Binding-site contacts:
Ligand atom N1 contacts residue VAL162 of chain 1.A at 3.7 Å.
Ligand atom O2B contacts residue ALA16 of chain 1.A at 3.3 Å (h-bond).
Ligand atom O1A contacts residue GLY17 of chain 1.A at 3.2 Å.
Ligand atom O1B contacts residue SER14 of chain 1.A at 3.7 Å.
Ligand atom C3' contacts residue THR20 of chain 1.A at 3.7 Å.
Ligand atom C2 contacts residue GLY17 of chain 1.A at 3.4 Å.
Ligand atom N7 contacts residue ARG121 of chain 1.A at 3.5 Å (salt-bridge).
Ligand atom N3 contacts residue GLY17 of chain 1.A at 3.6 Å.
Ligand atom N6 contacts residue ASP161 of chain 1.A at 3.4 Å.
Ligand atom O4' contacts residue ARG121 of chain 1.A at 3.2 Å.
Ligand atom C5' contacts residue GLY15 of chain 1.A at 3.7 Å.
Ligand atom C6 contacts residue THR157 of chain 1.A at 3.7 Å.
Ligand atom O1A contacts residue LYS18 of chain 1.A at 3.7 Å.
Ligand atom O3A contacts residue GLY17 of chain 1.A at 3.4 Å (h-bond).
Ligand atom PA contacts residue THR20 of chain 1.A at 3.4 Å.
Ligand atom O3B contacts residue LYS18 of chain 1.A at 3.5 Å (salt-bridge).
Ligand atom N6 contacts residue VAL162 of chain 1.A at 3.4 Å (h-bond).
Ligand atom N9 contacts residue ARG121 of chain 1.A at 3.7 Å.
Ligand atom N1 contacts residue THR157 of chain 1.A at 3.7 Å.
Ligand atom O2B contacts residue LEU13 of chain 1.A at 3.6 Å (h-bond).
Ligand atom N7 contacts residue THR157 of chain 1.A at 3.5 Å (h-bond).
Ligand atom N6 contacts residue CYS160 of chain 1.A at 2.8 Å (h-bond).
Ligand atom C6 contacts residue VAL162 of chain 1.A at 3.6 Å (hydrophobic).
Ligand atom O5' contacts residue THR20 of chain 1.A at 3.6 Å.
Ligand atom N3 contacts residue THR20 of chain 1.A at 3.5 Å.
Ligand atom PB contacts residue GLY15 of chain 1.A at 3.5 Å.
Ligand atom N6 contacts residue THR157 of chain 1.A at 3.5 Å (h-bond).
Ligand atom C8 contacts residue ARG121 of chain 1.A at 3.4 Å.
Ligand atom C5' contacts residue THR20 of chain 1.A at 3.6 Å.
Ligand atom O1B contacts residue GLY15 of chain 1.A at 2.7 Å (h-bond).
Ligand atom O3B contacts residue THR19 of chain 1.A at 2.8 Å (h-bond).
Ligand atom C5' contacts residue GLY17 of chain 1.A at 3.6 Å.
Ligand atom O1A contacts residue THR20 of chain 1.A at 2.4 Å (h-bond).
Ligand atom C2 contacts residue THR20 of chain 1.A at 3.6 Å.
Ligand atom PB contacts residue LYS18 of chain 1.A at 3.6 Å.
Ligand atom O2B contacts residue LYS18 of chain 1.A at 2.9 Å (salt-bridge).
Ligand atom O2B contacts residue GLY15 of chain 1.A at 3.6 Å (h-bond).
Ligand atom O3A contacts residue GLY15 of chain 1.A at 3.3 Å.
Ligand atom O2B contacts residue GLY17 of chain 1.A at 3.1 Å (h-bond).
Ligand atom O1A contacts residue THR19 of chain 1.A at 3.4 Å (h-bond).

Sequence of chain 1.A:
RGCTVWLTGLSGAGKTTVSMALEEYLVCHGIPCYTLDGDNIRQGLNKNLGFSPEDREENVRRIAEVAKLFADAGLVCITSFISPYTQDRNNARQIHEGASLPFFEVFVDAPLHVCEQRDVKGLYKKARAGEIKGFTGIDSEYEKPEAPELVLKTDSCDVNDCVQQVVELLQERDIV

The protein below binds the small molecule below.
Small molecule (SMILES): Nc1ncnc2c1ncn2[C@H]1C[C@H](O)[C@@H](CO[P](=O)(O)OP(=O)(O)O)O1